Sequence of chain 1.A:
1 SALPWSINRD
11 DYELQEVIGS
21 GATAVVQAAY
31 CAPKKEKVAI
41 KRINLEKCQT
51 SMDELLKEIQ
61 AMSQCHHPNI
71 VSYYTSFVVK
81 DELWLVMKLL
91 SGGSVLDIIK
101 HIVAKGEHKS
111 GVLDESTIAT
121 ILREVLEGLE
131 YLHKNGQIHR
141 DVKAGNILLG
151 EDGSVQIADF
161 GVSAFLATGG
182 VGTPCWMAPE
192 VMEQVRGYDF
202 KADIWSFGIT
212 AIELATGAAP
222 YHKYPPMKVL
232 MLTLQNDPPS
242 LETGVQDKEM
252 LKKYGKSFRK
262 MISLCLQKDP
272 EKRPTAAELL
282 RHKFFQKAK

Binding-site contacts:
Ligand atom O3G contacts residue ASN146 of chain 1.A at 3.5 Å (h-bond).
Ligand atom PA contacts residue LYS41 of chain 1.A at 3.8 Å.
Ligand atom O2G contacts residue LYS41 of chain 1.A at 3.6 Å.
Ligand atom O1A contacts residue LYS41 of chain 1.A at 2.8 Å (salt-bridge).
Ligand atom O2A contacts residue VAL26 of chain 1.A at 3.9 Å.
Ligand atom O4' contacts residue ILE18 of chain 1.A at 3.3 Å.
Ligand atom C6 contacts residue LYS88 of chain 1.A at 3.6 Å.
Ligand atom O2G contacts residue ASP159 of chain 1.A at 3.6 Å.
Ligand atom O3G contacts residue ASP141 of chain 1.A at 3.5 Å (salt-bridge).
Ligand atom N1 contacts residue LEU89 of chain 1.A at 3.9 Å.
Ligand atom PG contacts residue ASP159 of chain 1.A at 3.7 Å.
Ligand atom O3G contacts residue ASP159 of chain 1.A at 3.4 Å (salt-bridge).
Ligand atom N6 contacts residue VAL71 of chain 1.A at 3.7 Å.
Ligand atom C5 contacts residue LEU148 of chain 1.A at 3.9 Å (hydrophobic).
Ligand atom C1' contacts residue ILE18 of chain 1.A at 3.7 Å (hydrophobic).
Ligand atom O5' contacts residue VAL26 of chain 1.A at 3.2 Å.
Ligand atom O2A contacts residue SER20 of chain 1.A at 3.7 Å.
Ligand atom N6 contacts residue LYS88 of chain 1.A at 2.8 Å (salt-bridge).
Ligand atom C5' contacts residue GLY19 of chain 1.A at 3.3 Å.
Ligand atom O2B contacts residue MG1 of chain 1.F at 3.2 Å.
Ligand atom O1A contacts residue ASP159 of chain 1.A at 3.8 Å.
Ligand atom N3B contacts residue MG1 of chain 1.F at 4.0 Å.
Ligand atom N3B contacts residue ASP159 of chain 1.A at 3.4 Å (salt-bridge).
Ligand atom N3 contacts residue ILE18 of chain 1.A at 3.9 Å.
Ligand atom O2' contacts residue MG1 of chain 1.F at 3.6 Å.
Ligand atom C2' contacts residue MG1 of chain 1.F at 3.6 Å.
Ligand atom C2 contacts residue LEU90 of chain 1.A at 2.9 Å (hydrophobic).
Ligand atom C4' contacts residue GLY19 of chain 1.A at 3.4 Å.
Ligand atom N1 contacts residue LYS88 of chain 1.A at 3.7 Å.
Ligand atom N1 contacts residue LEU90 of chain 1.A at 3.0 Å (h-bond).
Ligand atom PA contacts residue VAL26 of chain 1.A at 4.0 Å.
Ligand atom O2' contacts residue LEU148 of chain 1.A at 3.9 Å.
Ligand atom C5' contacts residue SER20 of chain 1.A at 3.7 Å.
Ligand atom N6 contacts residue ALA39 of chain 1.A at 4.0 Å.
Ligand atom N6 contacts residue LEU90 of chain 1.A at 3.8 Å.
Ligand atom O4' contacts residue VAL26 of chain 1.A at 3.9 Å.
Ligand atom O2A contacts residue LYS41 of chain 1.A at 3.6 Å.
Ligand atom O4' contacts residue GLY19 of chain 1.A at 3.9 Å.
Ligand atom C5' contacts residue VAL26 of chain 1.A at 3.9 Å (hydrophobic).
Ligand atom N3 contacts residue LEU90 of chain 1.A at 3.8 Å.

This protein binds this small molecule.
Small molecule (SMILES): Nc1ncnc2c1ncn2[C@@H]1O[C@H](CO[P](=O)(O)O[P](=O)(O)NP(=O)(O)O)[C@@H](O)[C@H]1O